Binding-site contacts:
Ligand atom O7 contacts residue ASN644 of chain 1.B at 3.7 Å.
Ligand atom O5 contacts residue ASN644 of chain 1.B at 2.4 Å (h-bond).
Ligand atom N2 contacts residue ASN644 of chain 1.B at 2.9 Å (h-bond).
Ligand atom C4 contacts residue ASN644 of chain 1.B at 4.2 Å.
Ligand atom C7 contacts residue ASN644 of chain 1.B at 3.5 Å.
Ligand atom C3 contacts residue ASN644 of chain 1.B at 3.8 Å.
Ligand atom C5 contacts residue ASN644 of chain 1.B at 3.7 Å.
Ligand atom C2 contacts residue ASN644 of chain 1.B at 2.5 Å.
Ligand atom C1 contacts residue ASN644 of chain 1.B at 1.4 Å.

This small molecule binds to this protein.
Small molecule (SMILES): CC(=O)N[C@@H]1[C@@H](O)[C@H](O)[C@@H](CO)O[C@H]1O

Sequence of chain 1.B:
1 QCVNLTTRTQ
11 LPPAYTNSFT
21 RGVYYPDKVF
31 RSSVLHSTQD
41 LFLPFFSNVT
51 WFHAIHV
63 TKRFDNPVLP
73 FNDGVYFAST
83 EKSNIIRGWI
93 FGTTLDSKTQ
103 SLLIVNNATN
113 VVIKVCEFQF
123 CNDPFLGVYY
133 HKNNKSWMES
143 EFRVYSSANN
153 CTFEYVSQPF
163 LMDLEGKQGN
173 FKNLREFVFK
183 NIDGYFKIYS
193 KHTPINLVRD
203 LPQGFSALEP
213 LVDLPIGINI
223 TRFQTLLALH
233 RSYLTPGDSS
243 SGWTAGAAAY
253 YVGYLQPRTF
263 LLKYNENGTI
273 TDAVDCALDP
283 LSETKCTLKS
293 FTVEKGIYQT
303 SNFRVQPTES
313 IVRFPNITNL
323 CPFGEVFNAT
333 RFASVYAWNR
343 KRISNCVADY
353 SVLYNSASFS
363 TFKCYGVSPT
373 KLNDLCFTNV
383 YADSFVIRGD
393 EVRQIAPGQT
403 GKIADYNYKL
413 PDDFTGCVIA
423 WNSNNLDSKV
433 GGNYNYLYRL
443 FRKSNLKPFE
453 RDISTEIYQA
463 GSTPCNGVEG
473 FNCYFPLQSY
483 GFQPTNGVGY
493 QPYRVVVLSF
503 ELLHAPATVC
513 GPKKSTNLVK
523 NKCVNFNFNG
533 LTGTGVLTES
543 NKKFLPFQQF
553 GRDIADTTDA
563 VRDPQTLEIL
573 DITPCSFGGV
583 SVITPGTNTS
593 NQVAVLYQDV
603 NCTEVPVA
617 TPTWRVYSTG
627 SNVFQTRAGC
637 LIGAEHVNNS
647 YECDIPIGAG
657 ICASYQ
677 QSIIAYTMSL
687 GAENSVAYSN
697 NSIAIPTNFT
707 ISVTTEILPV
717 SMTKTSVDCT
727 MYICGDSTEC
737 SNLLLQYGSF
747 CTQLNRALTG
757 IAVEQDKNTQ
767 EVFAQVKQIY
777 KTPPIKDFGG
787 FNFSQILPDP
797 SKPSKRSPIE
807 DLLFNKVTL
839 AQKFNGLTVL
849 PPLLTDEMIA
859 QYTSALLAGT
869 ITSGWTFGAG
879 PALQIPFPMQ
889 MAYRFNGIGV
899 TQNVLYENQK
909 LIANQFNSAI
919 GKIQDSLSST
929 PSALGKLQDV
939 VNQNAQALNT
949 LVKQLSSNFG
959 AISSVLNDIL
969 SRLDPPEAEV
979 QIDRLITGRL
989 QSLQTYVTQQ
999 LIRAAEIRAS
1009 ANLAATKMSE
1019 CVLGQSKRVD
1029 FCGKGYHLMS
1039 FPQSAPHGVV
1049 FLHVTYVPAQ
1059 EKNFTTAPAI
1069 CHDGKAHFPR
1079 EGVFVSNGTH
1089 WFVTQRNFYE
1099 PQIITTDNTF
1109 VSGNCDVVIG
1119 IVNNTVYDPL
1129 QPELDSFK